A small-molecule ligand and the protein it binds are described below.
Small molecule (SMILES): CC(=O)N[C@H]1[C@H](O[C@H]2[C@H](O)[C@@H](NC(C)=O)CO[C@@H]2CO)O[C@H](CO)[C@@H](O[C@@H]2O[C@H](CO)[C@@H](O)[C@H](O)[C@@H]2O)[C@@H]1O

Sequence of chain 1.A:
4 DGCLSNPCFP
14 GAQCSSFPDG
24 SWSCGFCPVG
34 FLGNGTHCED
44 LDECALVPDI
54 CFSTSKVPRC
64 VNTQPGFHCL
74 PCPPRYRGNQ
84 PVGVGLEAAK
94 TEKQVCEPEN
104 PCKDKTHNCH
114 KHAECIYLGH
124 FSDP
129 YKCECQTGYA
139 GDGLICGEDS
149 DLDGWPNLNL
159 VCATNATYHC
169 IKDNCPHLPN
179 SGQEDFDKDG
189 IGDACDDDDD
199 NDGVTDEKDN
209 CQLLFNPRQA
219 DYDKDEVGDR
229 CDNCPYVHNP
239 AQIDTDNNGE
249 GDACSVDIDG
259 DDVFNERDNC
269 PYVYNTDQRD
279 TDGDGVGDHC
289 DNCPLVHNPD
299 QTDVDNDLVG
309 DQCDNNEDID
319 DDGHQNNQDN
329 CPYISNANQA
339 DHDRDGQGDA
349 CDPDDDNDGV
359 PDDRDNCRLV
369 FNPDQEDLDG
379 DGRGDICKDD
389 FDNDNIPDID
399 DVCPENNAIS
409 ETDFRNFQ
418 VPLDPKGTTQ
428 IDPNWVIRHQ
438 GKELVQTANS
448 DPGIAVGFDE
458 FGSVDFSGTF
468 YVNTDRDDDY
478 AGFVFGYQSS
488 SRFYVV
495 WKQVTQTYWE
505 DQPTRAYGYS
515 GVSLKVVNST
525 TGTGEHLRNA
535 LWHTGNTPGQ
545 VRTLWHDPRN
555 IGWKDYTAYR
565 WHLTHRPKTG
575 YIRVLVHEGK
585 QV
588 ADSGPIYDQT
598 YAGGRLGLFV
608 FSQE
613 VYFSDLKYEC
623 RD

Binding-site contacts:
Ligand atom O7 contacts residue VAL159 of chain 1.A at 3.6 Å.
Ligand atom N2 contacts residue LEU142 of chain 1.A at 3.7 Å.
Ligand atom C5 contacts residue VAL159 of chain 1.A at 4.0 Å (hydrophobic).
Ligand atom O6 contacts residue VAL159 of chain 1.A at 4.4 Å.
Ligand atom C8 contacts residue LEU142 of chain 1.A at 3.8 Å (hydrophobic).
Ligand atom C2 contacts residue ASN163 of chain 1.A at 2.7 Å.
Ligand atom C6 contacts residue VAL159 of chain 1.A at 4.5 Å (hydrophobic).
Ligand atom C5 contacts residue ASN163 of chain 1.A at 3.7 Å.
Ligand atom C6 contacts residue THR162 of chain 1.A at 4.4 Å.
Ligand atom C7 contacts residue LEU142 of chain 1.A at 3.4 Å (hydrophobic).
Ligand atom N2 contacts residue ASN163 of chain 1.A at 3.1 Å (h-bond).
Ligand atom O7 contacts residue LEU142 of chain 1.A at 3.4 Å.
Ligand atom O5 contacts residue ASN163 of chain 1.A at 2.4 Å (h-bond).
Ligand atom C3 contacts residue ASN163 of chain 1.A at 3.9 Å.
Ligand atom C1 contacts residue ASN163 of chain 1.A at 1.5 Å.
Ligand atom C4 contacts residue ASN163 of chain 1.A at 4.4 Å.
Ligand atom C7 contacts residue ASN163 of chain 1.A at 4.4 Å.